Binding-site contacts:
Ligand atom N3 contacts residue LYS86 of chain 1.B at 4.4 Å.
Ligand atom O3' contacts residue ILE107 of chain 1.C at 3.2 Å.
Ligand atom C2' contacts residue LYS204 of chain 1.C at 4.1 Å.
Ligand atom O2' contacts residue ILE107 of chain 1.C at 3.3 Å.
Ligand atom O4 contacts residue GLU209 of chain 1.C at 2.9 Å (salt-bridge).
Ligand atom O3' contacts residue ARG115 of chain 1.C at 4.2 Å.
Ligand atom C2 contacts residue LYS86 of chain 1.B at 3.5 Å.
Ligand atom C2' contacts residue LYS86 of chain 1.B at 4.3 Å.
Ligand atom C2' contacts residue ILE107 of chain 1.C at 4.2 Å (hydrophobic).
Ligand atom O2 contacts residue LYS86 of chain 1.B at 2.3 Å (salt-bridge).
Ligand atom C4' contacts residue ILE107 of chain 1.C at 3.8 Å (hydrophobic).
Ligand atom O2' contacts residue LYS204 of chain 1.C at 4.3 Å.
Ligand atom C4 contacts residue LYS213 of chain 1.C at 4.4 Å.
Ligand atom C4' contacts residue SER104 of chain 1.C at 3.8 Å.
Ligand atom O4 contacts residue LYS213 of chain 1.C at 3.6 Å.
Ligand atom C3' contacts residue ILE107 of chain 1.C at 3.9 Å (hydrophobic).
Ligand atom OP1 contacts residue ARG115 of chain 1.C at 3.1 Å (salt-bridge).
Ligand atom P contacts residue ARG115 of chain 1.C at 3.9 Å.
Ligand atom O3' contacts residue LYS204 of chain 1.C at 2.8 Å (salt-bridge).
Ligand atom O2' contacts residue LYS86 of chain 1.B at 4.1 Å.
Ligand atom O4' contacts residue SER104 of chain 1.C at 4.0 Å.
Ligand atom N1 contacts residue LYS86 of chain 1.B at 4.3 Å.
Ligand atom C1' contacts residue LYS86 of chain 1.B at 4.1 Å.
Ligand atom P contacts residue ILE107 of chain 1.C at 4.4 Å.
Ligand atom OP2 contacts residue ARG115 of chain 1.C at 3.7 Å.
Ligand atom OP1 contacts residue ILE107 of chain 1.C at 4.3 Å.
Ligand atom C3' contacts residue LYS204 of chain 1.C at 3.7 Å.
Ligand atom N3 contacts residue GLU209 of chain 1.C at 4.3 Å.
Ligand atom C4 contacts residue GLU209 of chain 1.C at 3.9 Å.
Ligand atom O2' contacts residue SER104 of chain 1.C at 3.9 Å.
Ligand atom C5' contacts residue ILE107 of chain 1.C at 4.4 Å (hydrophobic).

Sequence of chain 1.C:
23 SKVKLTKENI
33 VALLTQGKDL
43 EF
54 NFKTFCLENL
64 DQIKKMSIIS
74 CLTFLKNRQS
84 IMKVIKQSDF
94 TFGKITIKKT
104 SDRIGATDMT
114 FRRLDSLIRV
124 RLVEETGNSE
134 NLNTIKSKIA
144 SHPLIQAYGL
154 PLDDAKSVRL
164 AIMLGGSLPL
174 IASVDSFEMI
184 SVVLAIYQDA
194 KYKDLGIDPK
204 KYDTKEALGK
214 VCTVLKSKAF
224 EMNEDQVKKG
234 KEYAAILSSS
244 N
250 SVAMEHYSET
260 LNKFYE

Sequence of chain 1.B:
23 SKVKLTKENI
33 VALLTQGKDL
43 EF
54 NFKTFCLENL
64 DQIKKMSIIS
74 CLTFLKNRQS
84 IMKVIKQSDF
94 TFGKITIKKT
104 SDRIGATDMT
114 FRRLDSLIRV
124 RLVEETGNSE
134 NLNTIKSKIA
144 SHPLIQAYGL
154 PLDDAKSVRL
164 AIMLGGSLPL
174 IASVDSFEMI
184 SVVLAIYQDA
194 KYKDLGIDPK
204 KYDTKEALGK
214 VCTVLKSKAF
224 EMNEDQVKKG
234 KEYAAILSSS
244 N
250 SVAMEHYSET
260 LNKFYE

The protein below binds the small molecule below.
Small molecule (SMILES): O=c1ccn([C@@H]2O[C@H](CO[P](=O)(O)O[C@H]3[C@@H](O)[C@H](n4ccc(=O)[nH]c4=O)O[C@@H]3CO[P](=O)(O)O[C@H]3[C@@H](O)[C@H](n4ccc(=O)[nH]c4=O)O[C@@H]3COP(=O)=O)[C@@H](O)[C@H]2O)c(=O)[nH]1